Sequence of chain 1.A:
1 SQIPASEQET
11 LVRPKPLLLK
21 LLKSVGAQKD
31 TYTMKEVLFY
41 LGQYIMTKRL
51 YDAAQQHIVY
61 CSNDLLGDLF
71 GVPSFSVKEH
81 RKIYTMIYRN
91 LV

Sequence of chain 1.C:
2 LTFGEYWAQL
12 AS

A protein and the small-molecule ligand that binds it are described below.
Small molecule (SMILES): CCCn1cc(CN(C)C(=O)c2cc(C3=C(c4cc(C(=O)N(C)Cc5cn(CC)nn5)sc4C)CCC3)c(C)s2)nn1

Binding-site contacts:
Ligand atom C23 contacts residue MET46 of chain 1.A at 3.8 Å (hydrophobic).
Ligand atom C20 contacts residue ALA12 of chain 1.C at 3.7 Å (hydrophobic).
Ligand atom C6 contacts residue GLU6 of chain 1.C at 3.2 Å.
Ligand atom C22 contacts residue SER13 of chain 1.C at 4.4 Å.
Ligand atom C13 contacts residue PHE39 of chain 1.A at 4.0 Å (hydrophobic).
Ligand atom C18 contacts residue ALA9 of chain 1.C at 3.8 Å (hydrophobic).
Ligand atom C18 contacts residue GLY5 of chain 1.C at 3.9 Å.
Ligand atom C5 contacts residue GLU6 of chain 1.C at 3.7 Å.
Ligand atom C16 contacts residue PHE39 of chain 1.A at 4.1 Å (hydrophobic).
Ligand atom C14 contacts residue PHE39 of chain 1.A at 4.4 Å (hydrophobic).
Ligand atom C5 contacts residue THR3 of chain 1.C at 3.9 Å.
Ligand atom C22 contacts residue LYS35 of chain 1.A at 3.5 Å.
Ligand atom N6 contacts residue PHE39 of chain 1.A at 3.4 Å.
Ligand atom C6 contacts residue GLY5 of chain 1.C at 1.5 Å.
Ligand atom C22 contacts residue LEU38 of chain 1.A at 3.9 Å (hydrophobic).
Ligand atom N6 contacts residue TRP8 of chain 1.C at 3.5 Å.
Ligand atom N7 contacts residue PHE39 of chain 1.A at 4.1 Å.
Ligand atom C22 contacts residue PHE39 of chain 1.A at 4.2 Å (hydrophobic).
Ligand atom C4 contacts residue GLY5 of chain 1.C at 3.7 Å.
Ligand atom C24 contacts residue GLN43 of chain 1.A at 4.2 Å.
Ligand atom N6 contacts residue ALA12 of chain 1.C at 3.5 Å.
Ligand atom N5 contacts residue ALA12 of chain 1.C at 2.9 Å.
Ligand atom C6 contacts residue PHE4 of chain 1.C at 3.9 Å (hydrophobic).
Ligand atom C23 contacts residue GLN43 of chain 1.A at 3.4 Å.
Ligand atom C19 contacts residue ALA9 of chain 1.C at 4.0 Å (hydrophobic).
Ligand atom C24 contacts residue PHE39 of chain 1.A at 3.8 Å (hydrophobic).
Ligand atom C25 contacts residue PHE39 of chain 1.A at 4.1 Å (hydrophobic).
Ligand atom N6 contacts residue LEU38 of chain 1.A at 4.1 Å.
Ligand atom C21 contacts residue ALA12 of chain 1.C at 2.4 Å (hydrophobic).
Ligand atom C26 contacts residue GLN43 of chain 1.A at 4.3 Å.
Ligand atom C5 contacts residue GLY5 of chain 1.C at 2.5 Å.
Ligand atom C25 contacts residue GLN43 of chain 1.A at 3.9 Å.
Ligand atom C20 contacts residue ALA9 of chain 1.C at 3.9 Å (hydrophobic).
Ligand atom N7 contacts residue ALA12 of chain 1.C at 4.4 Å.
Ligand atom C22 contacts residue ALA12 of chain 1.C at 1.5 Å (hydrophobic).
Ligand atom N5 contacts residue PHE39 of chain 1.A at 4.3 Å.
Ligand atom C19 contacts residue TRP8 of chain 1.C at 4.0 Å (hydrophobic).
Ligand atom C21 contacts residue LYS35 of chain 1.A at 4.1 Å.
Ligand atom N7 contacts residue TRP8 of chain 1.C at 3.1 Å.
Ligand atom C4 contacts residue MET46 of chain 1.A at 4.4 Å (hydrophobic).